Binding-site contacts:
Ligand atom C8 contacts residue GLU1072 of chain 1.G at 3.1 Å.
Ligand atom C1 contacts residue ASN1074 of chain 1.G at 1.4 Å.
Ligand atom C4 contacts residue ASN1074 of chain 1.G at 4.2 Å.
Ligand atom C5 contacts residue ALA706 of chain 1.G at 4.0 Å (hydrophobic).
Ligand atom C8 contacts residue LYS1073 of chain 1.G at 4.4 Å.
Ligand atom C3 contacts residue ASN1074 of chain 1.G at 3.8 Å.
Ligand atom O6 contacts residue ALA706 of chain 1.G at 4.0 Å.
Ligand atom C6 contacts residue ALA706 of chain 1.G at 3.8 Å (hydrophobic).
Ligand atom C5 contacts residue ASN1074 of chain 1.G at 3.6 Å.
Ligand atom N2 contacts residue ASN1074 of chain 1.G at 2.9 Å (h-bond).
Ligand atom C2 contacts residue ASN1074 of chain 1.G at 2.5 Å.
Ligand atom C7 contacts residue ASN1074 of chain 1.G at 4.0 Å.
Ligand atom O5 contacts residue ASN1074 of chain 1.G at 2.3 Å (h-bond).

A protein and the small-molecule ligand that binds it are described below.
Small molecule (SMILES): CC(=O)N[C@@H]1[C@@H](O)[C@H](O)[C@@H](CO)O[C@H]1O

Sequence of chain 1.G:
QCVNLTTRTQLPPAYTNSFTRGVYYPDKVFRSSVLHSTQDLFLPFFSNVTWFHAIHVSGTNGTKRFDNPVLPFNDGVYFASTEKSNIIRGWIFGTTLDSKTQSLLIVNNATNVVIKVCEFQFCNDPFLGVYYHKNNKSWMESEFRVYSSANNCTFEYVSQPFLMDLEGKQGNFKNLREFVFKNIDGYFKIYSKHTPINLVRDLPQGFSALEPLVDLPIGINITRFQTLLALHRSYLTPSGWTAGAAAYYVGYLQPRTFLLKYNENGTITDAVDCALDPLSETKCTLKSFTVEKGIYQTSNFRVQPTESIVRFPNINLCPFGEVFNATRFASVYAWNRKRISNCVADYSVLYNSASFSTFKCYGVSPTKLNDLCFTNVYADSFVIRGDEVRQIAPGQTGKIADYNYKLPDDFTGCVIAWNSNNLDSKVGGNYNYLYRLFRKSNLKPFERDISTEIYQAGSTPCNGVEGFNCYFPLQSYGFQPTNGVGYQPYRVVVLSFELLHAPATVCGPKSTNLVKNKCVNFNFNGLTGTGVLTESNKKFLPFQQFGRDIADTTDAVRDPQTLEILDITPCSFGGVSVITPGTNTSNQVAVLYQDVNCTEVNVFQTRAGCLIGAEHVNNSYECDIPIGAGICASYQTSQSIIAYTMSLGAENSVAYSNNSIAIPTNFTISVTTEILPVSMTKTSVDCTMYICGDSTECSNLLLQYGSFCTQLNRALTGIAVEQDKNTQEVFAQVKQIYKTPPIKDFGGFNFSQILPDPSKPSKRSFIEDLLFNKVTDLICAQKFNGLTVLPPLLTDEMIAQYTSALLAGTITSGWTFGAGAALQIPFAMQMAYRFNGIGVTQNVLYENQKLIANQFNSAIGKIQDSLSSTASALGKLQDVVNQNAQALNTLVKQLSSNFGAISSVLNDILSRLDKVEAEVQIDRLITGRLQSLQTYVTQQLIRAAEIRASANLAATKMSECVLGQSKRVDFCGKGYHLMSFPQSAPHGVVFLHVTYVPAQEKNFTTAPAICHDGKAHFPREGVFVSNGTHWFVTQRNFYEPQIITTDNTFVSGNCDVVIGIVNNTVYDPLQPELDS